Sequence of chain 1.A:
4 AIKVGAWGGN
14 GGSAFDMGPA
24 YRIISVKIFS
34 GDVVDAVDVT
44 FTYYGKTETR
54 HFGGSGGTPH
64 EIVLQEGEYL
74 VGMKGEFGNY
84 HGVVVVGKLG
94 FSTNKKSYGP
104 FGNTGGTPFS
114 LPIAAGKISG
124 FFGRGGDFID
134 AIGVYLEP

Binding-site contacts:
Ligand atom O6 contacts residue GLY34 of chain 1.A at 3.1 Å (h-bond).
Ligand atom O4 contacts residue ASP38 of chain 1.A at 2.5 Å (salt-bridge).
Ligand atom C5 contacts residue GLY34 of chain 1.A at 4.3 Å.
Ligand atom O6 contacts residue VAL36 of chain 1.A at 2.8 Å (h-bond).
Ligand atom C4 contacts residue GLY59 of chain 1.A at 4.5 Å.
Ligand atom O4 contacts residue GLY60 of chain 1.A at 3.5 Å (h-bond).
Ligand atom O3 contacts residue GLY59 of chain 1.A at 4.0 Å.
Ligand atom C3 contacts residue GLY60 of chain 1.A at 3.8 Å.
Ligand atom C6 contacts residue VAL36 of chain 1.A at 3.8 Å (hydrophobic).
Ligand atom O5 contacts residue ASP35 of chain 1.A at 3.1 Å (salt-bridge).
Ligand atom O1 contacts residue ASP35 of chain 1.A at 4.2 Å.
Ligand atom C1 contacts residue ASP35 of chain 1.A at 4.3 Å.
Ligand atom C4 contacts residue GLY60 of chain 1.A at 3.7 Å.
Ligand atom C7 contacts residue ASP35 of chain 1.A at 3.2 Å.
Ligand atom C2 contacts residue GLY34 of chain 1.A at 4.4 Å.
Ligand atom C1 contacts residue GLY34 of chain 1.A at 4.5 Å.
Ligand atom O6 contacts residue ASP38 of chain 1.A at 2.6 Å (salt-bridge).
Ligand atom O3 contacts residue GLY60 of chain 1.A at 2.9 Å (h-bond).
Ligand atom C6 contacts residue GLY34 of chain 1.A at 4.4 Å.
Ligand atom C4 contacts residue GLY34 of chain 1.A at 4.3 Å.
Ligand atom C6 contacts residue ASP38 of chain 1.A at 3.4 Å.
Ligand atom C6 contacts residue ASP35 of chain 1.A at 3.3 Å.
Ligand atom C5 contacts residue ASP35 of chain 1.A at 3.7 Å.
Ligand atom O2 contacts residue GLY34 of chain 1.A at 3.3 Å.
Ligand atom C5 contacts residue ASP38 of chain 1.A at 4.0 Å.
Ligand atom O4 contacts residue PHE131 of chain 1.A at 4.4 Å.
Ligand atom O5 contacts residue GLY34 of chain 1.A at 3.8 Å.
Ligand atom O2 contacts residue GLY60 of chain 1.A at 4.3 Å.
Ligand atom C4 contacts residue ASP38 of chain 1.A at 3.4 Å.
Ligand atom O6 contacts residue ASP35 of chain 1.A at 3.4 Å (salt-bridge).
Ligand atom O5 contacts residue TYR83 of chain 1.A at 4.4 Å.
Ligand atom O6 contacts residue SER33 of chain 1.A at 4.3 Å.
Ligand atom C7 contacts residue TYR83 of chain 1.A at 3.6 Å (hydrophobic).
Ligand atom C6 contacts residue PHE131 of chain 1.A at 4.1 Å (hydrophobic).
Ligand atom O2 contacts residue ASP35 of chain 1.A at 4.4 Å.
Ligand atom O4 contacts residue GLY59 of chain 1.A at 3.6 Å.
Ligand atom C6 contacts residue TYR83 of chain 1.A at 4.4 Å (hydrophobic).

This small molecule binds to this protein.
Small molecule (SMILES): CO[C@H]1O[C@H](CO)[C@@H](O)[C@H](O)[C@@H]1O